Binding-site contacts:
Ligand atom O5 contacts residue ASN412 of chain 1.D at 2.4 Å (h-bond).
Ligand atom C4 contacts residue ASN412 of chain 1.D at 4.2 Å.
Ligand atom C3 contacts residue ASN412 of chain 1.D at 3.7 Å.
Ligand atom O6 contacts residue SER410 of chain 1.D at 3.8 Å.
Ligand atom C2 contacts residue ASN412 of chain 1.D at 2.6 Å.
Ligand atom N2 contacts residue ASN412 of chain 1.D at 3.1 Å (h-bond).
Ligand atom C5 contacts residue ASN412 of chain 1.D at 3.5 Å.
Ligand atom C1 contacts residue ASN412 of chain 1.D at 1.4 Å.
Ligand atom C7 contacts residue ASN412 of chain 1.D at 4.3 Å.

Sequence of chain 1.D:
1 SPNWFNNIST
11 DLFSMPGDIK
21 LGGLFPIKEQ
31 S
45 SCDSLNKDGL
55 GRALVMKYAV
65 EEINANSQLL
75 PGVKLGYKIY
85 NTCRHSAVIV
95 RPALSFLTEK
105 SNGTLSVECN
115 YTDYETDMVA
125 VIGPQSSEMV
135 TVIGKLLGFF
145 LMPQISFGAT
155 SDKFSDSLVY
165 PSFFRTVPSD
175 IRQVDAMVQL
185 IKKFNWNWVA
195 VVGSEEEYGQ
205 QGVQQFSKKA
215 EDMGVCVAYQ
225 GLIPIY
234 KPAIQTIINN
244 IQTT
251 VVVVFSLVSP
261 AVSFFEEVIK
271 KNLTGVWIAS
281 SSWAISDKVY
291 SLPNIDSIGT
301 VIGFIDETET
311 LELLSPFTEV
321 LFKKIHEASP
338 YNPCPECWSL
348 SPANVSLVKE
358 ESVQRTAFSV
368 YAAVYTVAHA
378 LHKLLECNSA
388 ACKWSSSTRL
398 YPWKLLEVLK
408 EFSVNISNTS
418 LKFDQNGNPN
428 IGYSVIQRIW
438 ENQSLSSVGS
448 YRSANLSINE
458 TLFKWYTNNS

A small-molecule ligand and the protein it binds are described below.
Small molecule (SMILES): CC(=O)N[C@@H]1[C@@H](O)[C@H](O)[C@@H](CO)O[C@H]1O